Binding-site contacts:
Ligand atom OXT contacts residue ASN117 of chain 1.F at 3.3 Å (h-bond).
Ligand atom CG contacts residue GLU68 of chain 1.F at 4.5 Å.
Ligand atom N contacts residue GLU194 of chain 1.F at 4.3 Å.
Ligand atom CG contacts residue GLU216 of chain 1.F at 3.0 Å.
Ligand atom C contacts residue ASN117 of chain 1.F at 3.5 Å.
Ligand atom CB contacts residue HIS151 of chain 1.F at 4.5 Å.
Ligand atom O contacts residue ASN117 of chain 1.F at 3.1 Å (h-bond).
Ligand atom C contacts residue MET200 of chain 1.F at 4.0 Å (hydrophobic).
Ligand atom O contacts residue ARG107 of chain 1.F at 3.6 Å.
Ligand atom CA contacts residue HIS65 of chain 1.F at 4.5 Å.
Ligand atom ND contacts residue GLU216 of chain 1.F at 2.6 Å (salt-bridge).
Ligand atom O contacts residue HIS65 of chain 1.F at 3.5 Å.
Ligand atom ND contacts residue HIS151 of chain 1.F at 3.3 Å (h-bond).
Ligand atom CA contacts residue ARG107 of chain 1.F at 3.5 Å.
Ligand atom CG contacts residue HIS151 of chain 1.F at 3.9 Å.
Ligand atom CG contacts residue SER152 of chain 1.F at 4.3 Å.
Ligand atom OXT contacts residue MET200 of chain 1.F at 3.3 Å.
Ligand atom CB contacts residue HIS65 of chain 1.F at 3.8 Å.
Ligand atom O contacts residue MET200 of chain 1.F at 4.1 Å.
Ligand atom C contacts residue HIS65 of chain 1.F at 4.1 Å.
Ligand atom CB contacts residue ARG107 of chain 1.F at 3.3 Å.
Ligand atom OXT contacts residue GLU194 of chain 1.F at 4.1 Å.
Ligand atom C contacts residue ARG107 of chain 1.F at 4.1 Å.

Sequence of chain 1.F:
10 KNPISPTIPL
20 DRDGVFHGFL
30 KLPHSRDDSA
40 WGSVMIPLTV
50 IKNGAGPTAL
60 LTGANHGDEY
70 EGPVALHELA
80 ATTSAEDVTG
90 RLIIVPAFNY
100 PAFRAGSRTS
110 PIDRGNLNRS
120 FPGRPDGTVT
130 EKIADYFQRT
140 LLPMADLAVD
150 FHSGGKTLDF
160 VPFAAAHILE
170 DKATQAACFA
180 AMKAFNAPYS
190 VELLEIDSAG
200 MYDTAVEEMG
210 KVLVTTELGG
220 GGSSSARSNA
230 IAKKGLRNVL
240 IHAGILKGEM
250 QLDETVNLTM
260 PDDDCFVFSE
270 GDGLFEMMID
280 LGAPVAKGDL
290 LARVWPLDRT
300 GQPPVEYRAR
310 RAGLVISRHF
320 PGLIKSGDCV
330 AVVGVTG

This protein binds this small molecule.
Small molecule (SMILES): NCC[C@H](N)C(=O)O